This small molecule binds to this protein.
Small molecule (SMILES): CC(=O)[C@@]1(O)CC[C@H]2[C@@H]3CCC4=CC(=O)CC[C@]4(C)[C@H]3CC[C@@]21C

Binding-site contacts:
Ligand atom CAA contacts residue THR294 of chain 1.C at 2.7 Å.
Ligand atom CAU contacts residue SER109 of chain 1.C at 4.2 Å.
Ligand atom CAK contacts residue MET197 of chain 1.C at 4.3 Å (hydrophobic).
Ligand atom CAS contacts residue SER109 of chain 1.C at 4.1 Å.
Ligand atom CAH contacts residue ASP286 of chain 1.C at 4.5 Å.
Ligand atom CAQ contacts residue VAL101 of chain 1.C at 4.2 Å (hydrophobic).
Ligand atom CAL contacts residue ASP286 of chain 1.C at 3.4 Å.
Ligand atom CAI contacts residue ARG232 of chain 1.C at 4.2 Å.
Ligand atom CAH contacts residue VAL101 of chain 1.C at 4.2 Å (hydrophobic).
Ligand atom OAD contacts residue HEM1 of chain 1.K at 3.7 Å.
Ligand atom OAE contacts residue ARG232 of chain 1.C at 2.4 Å (salt-bridge).
Ligand atom OAE contacts residue ILE229 of chain 1.C at 3.6 Å.
Ligand atom CAO contacts residue SER109 of chain 1.C at 4.2 Å.
Ligand atom CAG contacts residue ARG232 of chain 1.C at 2.4 Å.
Ligand atom CAG contacts residue VAL101 of chain 1.C at 3.4 Å (hydrophobic).
Ligand atom CAM contacts residue LEU196 of chain 1.C at 3.8 Å (hydrophobic).
Ligand atom CAO contacts residue HEM1 of chain 1.K at 3.9 Å.
Ligand atom CAI contacts residue LEU196 of chain 1.C at 3.4 Å (hydrophobic).
Ligand atom CAH contacts residue LEU110 of chain 1.C at 4.1 Å (hydrophobic).
Ligand atom CAG contacts residue LEU196 of chain 1.C at 4.3 Å (hydrophobic).
Ligand atom OAF contacts residue ASP286 of chain 1.C at 4.4 Å.
Ligand atom CAS contacts residue ASP286 of chain 1.C at 4.3 Å.
Ligand atom OAE contacts residue LEU196 of chain 1.C at 3.2 Å.
Ligand atom CAP contacts residue THR294 of chain 1.C at 4.1 Å.
Ligand atom CAP contacts residue HEM1 of chain 1.K at 4.4 Å.
Ligand atom CAQ contacts residue ARG232 of chain 1.C at 2.7 Å.
Ligand atom CAI contacts residue TRP200 of chain 1.C at 4.0 Å (hydrophobic).
Ligand atom CAJ contacts residue ASP286 of chain 1.C at 3.4 Å.
Ligand atom CAQ contacts residue LEU196 of chain 1.C at 3.4 Å (hydrophobic).
Ligand atom CAB contacts residue TRP200 of chain 1.C at 3.1 Å (hydrophobic).
Ligand atom CAR contacts residue VAL101 of chain 1.C at 4.2 Å (hydrophobic).
Ligand atom CAJ contacts residue SER109 of chain 1.C at 4.0 Å.
Ligand atom OAF contacts residue GLY290 of chain 1.C at 3.9 Å.
Ligand atom CAO contacts residue ASP286 of chain 1.C at 4.2 Å.
Ligand atom CAU contacts residue ASP286 of chain 1.C at 4.0 Å.
Ligand atom OAE contacts residue VAL101 of chain 1.C at 3.9 Å.
Ligand atom CAR contacts residue ARG232 of chain 1.C at 3.6 Å.
Ligand atom CAH contacts residue ARG232 of chain 1.C at 4.2 Å.
Ligand atom CAL contacts residue SER109 of chain 1.C at 3.1 Å.

Sequence of chain 1.C:
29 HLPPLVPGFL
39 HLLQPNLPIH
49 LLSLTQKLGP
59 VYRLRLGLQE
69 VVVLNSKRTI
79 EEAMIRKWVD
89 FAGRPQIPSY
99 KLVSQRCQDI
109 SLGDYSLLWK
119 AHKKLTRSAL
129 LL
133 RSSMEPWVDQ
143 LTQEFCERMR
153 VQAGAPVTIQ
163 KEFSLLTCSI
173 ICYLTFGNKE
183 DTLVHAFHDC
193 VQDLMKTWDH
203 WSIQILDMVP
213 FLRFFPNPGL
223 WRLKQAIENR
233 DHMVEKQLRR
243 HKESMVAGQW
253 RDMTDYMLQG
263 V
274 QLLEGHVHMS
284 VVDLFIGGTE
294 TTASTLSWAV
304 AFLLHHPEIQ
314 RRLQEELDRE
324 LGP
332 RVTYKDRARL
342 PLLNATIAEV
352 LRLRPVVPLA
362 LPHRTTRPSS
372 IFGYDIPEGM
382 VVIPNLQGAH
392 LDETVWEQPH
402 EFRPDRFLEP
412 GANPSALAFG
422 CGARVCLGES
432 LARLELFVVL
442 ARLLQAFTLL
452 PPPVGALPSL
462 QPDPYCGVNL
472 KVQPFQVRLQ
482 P